Sequence of chain 2.A:
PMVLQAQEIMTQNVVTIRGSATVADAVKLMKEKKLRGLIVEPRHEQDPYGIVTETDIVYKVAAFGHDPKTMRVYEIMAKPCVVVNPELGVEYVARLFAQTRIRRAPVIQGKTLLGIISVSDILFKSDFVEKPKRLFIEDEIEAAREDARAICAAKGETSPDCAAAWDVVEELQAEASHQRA

The protein below binds the small molecule below.
Small molecule (SMILES): C[C@@H](O)CN1CCN(CC(=O)O)CCN(CC(=O)O)CCN(CC(=O)O)CC1

Binding-site contacts:
Ligand atom C8 contacts residue YB1 of chain 2.D at 3.8 Å.
Ligand atom C17 contacts residue GLU158 of chain 2.A at 3.3 Å.
Ligand atom C10 contacts residue YB1 of chain 2.D at 3.9 Å.
Ligand atom O1 contacts residue YB1 of chain 2.D at 2.1 Å.
Ligand atom C1 contacts residue YB1 of chain 2.D at 3.6 Å.
Ligand atom C9 contacts residue YB1 of chain 2.D at 3.1 Å.
Ligand atom O2 contacts residue YB1 of chain 2.D at 4.0 Å.
Ligand atom O7 contacts residue YB1 of chain 2.D at 2.5 Å.
Ligand atom C16 contacts residue GLU158 of chain 2.A at 3.3 Å.
Ligand atom C15 contacts residue YB1 of chain 2.D at 3.3 Å.
Ligand atom O5 contacts residue GLU158 of chain 2.A at 3.5 Å (salt-bridge).
Ligand atom C17 contacts residue ARG150 of chain 2.A at 3.9 Å.
Ligand atom C16 contacts residue TRP167 of chain 2.A at 3.5 Å (hydrophobic).
Ligand atom N1 contacts residue YB1 of chain 2.D at 3.6 Å.
Ligand atom C15 contacts residue TRP167 of chain 2.A at 3.4 Å (hydrophobic).
Ligand atom C13 contacts residue GLU158 of chain 2.A at 3.6 Å.
Ligand atom C7 contacts residue YB1 of chain 2.D at 3.3 Å.
Ligand atom C3 contacts residue YB1 of chain 2.D at 3.7 Å.
Ligand atom N2 contacts residue YB1 of chain 2.D at 3.4 Å.
Ligand atom C5 contacts residue GLU158 of chain 2.A at 3.9 Å.
Ligand atom C2 contacts residue YB1 of chain 2.D at 3.0 Å.
Ligand atom C17 contacts residue CYS153 of chain 2.A at 4.0 Å (hydrophobic).
Ligand atom C4 contacts residue YB1 of chain 2.D at 3.7 Å.
Ligand atom C15 contacts residue GLU158 of chain 2.A at 3.9 Å.
Ligand atom C6 contacts residue YB1 of chain 2.D at 3.3 Å.
Ligand atom O7 contacts residue TRP167 of chain 2.A at 3.7 Å.
Ligand atom N4 contacts residue TRP167 of chain 2.A at 4.0 Å.
Ligand atom O5 contacts residue YB1 of chain 2.D at 2.4 Å.
Ligand atom N4 contacts residue YB1 of chain 2.D at 2.4 Å.
Ligand atom C16 contacts residue YB1 of chain 2.D at 3.2 Å.
Ligand atom N3 contacts residue YB1 of chain 2.D at 3.4 Å.
Ligand atom C16 contacts residue CYS153 of chain 2.A at 3.9 Å (hydrophobic).
Ligand atom O6 contacts residue GLU158 of chain 2.A at 3.3 Å (salt-bridge).
Ligand atom C5 contacts residue YB1 of chain 2.D at 3.5 Å.
Ligand atom C13 contacts residue YB1 of chain 2.D at 3.2 Å.
Ligand atom O4 contacts residue YB1 of chain 2.D at 2.2 Å.
Ligand atom C11 contacts residue YB1 of chain 2.D at 3.2 Å.
Ligand atom C7 contacts residue TRP167 of chain 2.A at 3.1 Å (hydrophobic).
Ligand atom C14 contacts residue YB1 of chain 2.D at 3.2 Å.
Ligand atom C12 contacts residue YB1 of chain 2.D at 3.6 Å.